The small molecule below binds the protein below.
Small molecule (SMILES): Nc1ncnc2c1ncn2[C@H]1C[C@H](O)[C@@H](COP(=O)(O)O)O1

Sequence of chain 43.A:
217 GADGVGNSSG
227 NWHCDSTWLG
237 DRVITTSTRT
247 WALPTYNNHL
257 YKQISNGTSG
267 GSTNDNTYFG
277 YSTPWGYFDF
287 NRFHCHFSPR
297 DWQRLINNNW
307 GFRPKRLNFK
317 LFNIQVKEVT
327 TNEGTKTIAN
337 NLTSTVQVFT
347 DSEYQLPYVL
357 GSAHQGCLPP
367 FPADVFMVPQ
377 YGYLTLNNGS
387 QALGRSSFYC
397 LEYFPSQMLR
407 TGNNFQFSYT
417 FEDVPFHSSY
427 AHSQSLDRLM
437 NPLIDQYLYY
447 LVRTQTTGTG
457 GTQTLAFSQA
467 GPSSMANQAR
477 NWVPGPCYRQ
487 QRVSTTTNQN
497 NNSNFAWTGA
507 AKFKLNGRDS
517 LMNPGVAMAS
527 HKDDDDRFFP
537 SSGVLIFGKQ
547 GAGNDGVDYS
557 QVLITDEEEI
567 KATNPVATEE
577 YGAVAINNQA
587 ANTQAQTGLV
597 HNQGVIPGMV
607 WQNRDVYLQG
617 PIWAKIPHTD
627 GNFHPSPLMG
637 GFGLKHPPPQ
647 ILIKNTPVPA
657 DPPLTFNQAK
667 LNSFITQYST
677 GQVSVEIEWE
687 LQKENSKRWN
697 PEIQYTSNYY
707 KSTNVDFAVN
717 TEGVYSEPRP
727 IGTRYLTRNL

Sequence of chain 30.A:
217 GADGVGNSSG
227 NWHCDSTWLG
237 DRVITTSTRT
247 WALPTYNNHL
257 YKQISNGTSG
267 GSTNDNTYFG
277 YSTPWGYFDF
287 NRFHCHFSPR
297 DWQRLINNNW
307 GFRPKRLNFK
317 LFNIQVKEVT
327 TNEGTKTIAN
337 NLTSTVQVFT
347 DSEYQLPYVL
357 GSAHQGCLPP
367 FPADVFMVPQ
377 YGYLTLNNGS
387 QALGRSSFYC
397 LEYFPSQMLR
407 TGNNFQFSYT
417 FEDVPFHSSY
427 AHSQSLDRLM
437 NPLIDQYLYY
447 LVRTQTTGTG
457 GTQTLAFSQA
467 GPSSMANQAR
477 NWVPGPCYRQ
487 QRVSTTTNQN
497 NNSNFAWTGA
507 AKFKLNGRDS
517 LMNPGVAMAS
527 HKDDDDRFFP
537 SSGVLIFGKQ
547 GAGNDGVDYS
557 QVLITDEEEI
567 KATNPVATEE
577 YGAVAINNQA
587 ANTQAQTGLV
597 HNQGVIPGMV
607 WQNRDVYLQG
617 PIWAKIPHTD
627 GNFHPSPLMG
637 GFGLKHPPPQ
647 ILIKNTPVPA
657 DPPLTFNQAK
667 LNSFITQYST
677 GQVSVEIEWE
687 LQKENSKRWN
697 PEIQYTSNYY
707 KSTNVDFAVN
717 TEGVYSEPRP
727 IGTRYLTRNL

Binding-site contacts:
Ligand atom N9 contacts residue PRO421 of chain 30.A at 4.4 Å.
Ligand atom C2 contacts residue PRO421 of chain 30.A at 4.5 Å (hydrophobic).
Ligand atom C6 contacts residue SER632 of chain 30.A at 3.9 Å.
Ligand atom N6 contacts residue GLY639 of chain 30.A at 3.6 Å (h-bond).
Ligand atom N3 contacts residue GLY639 of chain 30.A at 4.3 Å.
Ligand atom N6 contacts residue VAL420 of chain 30.A at 4.0 Å.
Ligand atom C1' contacts residue HIS630 of chain 30.A at 4.0 Å.
Ligand atom N6 contacts residue SER632 of chain 30.A at 3.3 Å (h-bond).
Ligand atom C4 contacts residue PRO421 of chain 30.A at 4.3 Å (hydrophobic).
Ligand atom C8 contacts residue HIS630 of chain 30.A at 3.3 Å.
Ligand atom C4 contacts residue PRO631 of chain 30.A at 4.0 Å (hydrophobic).
Ligand atom C6 contacts residue VAL420 of chain 30.A at 4.0 Å (hydrophobic).
Ligand atom C6 contacts residue GLY639 of chain 30.A at 3.8 Å.
Ligand atom N6 contacts residue PHE638 of chain 30.A at 3.9 Å.
Ligand atom O1P contacts residue LYS641 of chain 43.A at 4.0 Å.
Ligand atom C5 contacts residue PRO631 of chain 30.A at 4.2 Å (hydrophobic).
Ligand atom C2 contacts residue VAL420 of chain 30.A at 4.3 Å (hydrophobic).
Ligand atom N6 contacts residue GLY637 of chain 30.A at 3.7 Å.
Ligand atom C8 contacts residue PRO421 of chain 30.A at 4.3 Å (hydrophobic).
Ligand atom N7 contacts residue SER632 of chain 30.A at 4.1 Å.
Ligand atom C5 contacts residue SER632 of chain 30.A at 4.1 Å.
Ligand atom C6 contacts residue PRO631 of chain 30.A at 3.9 Å (hydrophobic).
Ligand atom N7 contacts residue PRO421 of chain 30.A at 4.2 Å.
Ligand atom C2 contacts residue GLY639 of chain 30.A at 3.1 Å.
Ligand atom N9 contacts residue HIS630 of chain 30.A at 4.2 Å.
Ligand atom N3 contacts residue PRO631 of chain 30.A at 3.6 Å.
Ligand atom C2' contacts residue HIS630 of chain 30.A at 3.2 Å.
Ligand atom N7 contacts residue ASN609 of chain 30.A at 3.8 Å.
Ligand atom C6 contacts residue PRO421 of chain 30.A at 4.1 Å (hydrophobic).
Ligand atom N1 contacts residue GLY639 of chain 30.A at 3.1 Å (h-bond).
Ligand atom N1 contacts residue PRO631 of chain 30.A at 3.5 Å (h-bond).
Ligand atom C1' contacts residue PRO631 of chain 30.A at 4.3 Å (hydrophobic).
Ligand atom N1 contacts residue PHE638 of chain 30.A at 4.3 Å.
Ligand atom C5 contacts residue PRO421 of chain 30.A at 4.1 Å (hydrophobic).
Ligand atom C3' contacts residue HIS630 of chain 30.A at 4.4 Å.
Ligand atom N1 contacts residue VAL420 of chain 30.A at 3.7 Å.
Ligand atom N1 contacts residue PRO421 of chain 30.A at 4.3 Å.
Ligand atom O2P contacts residue ASP626 of chain 43.A at 4.2 Å.
Ligand atom C2 contacts residue PRO631 of chain 30.A at 3.3 Å (hydrophobic).
Ligand atom N7 contacts residue HIS630 of chain 30.A at 4.1 Å.